This small molecule binds to this protein.
Small molecule (SMILES): C[C@H]1CCCN(C(=O)c2ccc3nccnc3c2)C1

Sequence of chain 1.A:
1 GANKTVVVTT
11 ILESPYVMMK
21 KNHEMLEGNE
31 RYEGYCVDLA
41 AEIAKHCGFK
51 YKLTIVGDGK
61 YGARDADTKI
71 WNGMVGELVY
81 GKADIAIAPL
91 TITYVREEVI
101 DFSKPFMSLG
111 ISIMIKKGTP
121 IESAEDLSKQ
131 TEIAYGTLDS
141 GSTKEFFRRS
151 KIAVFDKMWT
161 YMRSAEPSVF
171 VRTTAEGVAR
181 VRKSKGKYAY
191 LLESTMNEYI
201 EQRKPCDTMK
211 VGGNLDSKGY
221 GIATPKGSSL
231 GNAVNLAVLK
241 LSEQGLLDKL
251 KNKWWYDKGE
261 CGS

Binding-site contacts:
Ligand atom C3 contacts residue THR119 of chain 1.A at 3.6 Å.
Ligand atom N3 contacts residue PRO120 of chain 1.A at 4.2 Å.
Ligand atom C7 contacts residue LYS116 of chain 1.A at 4.2 Å.
Ligand atom C6 contacts residue LYS185 of chain 1.A at 3.8 Å.
Ligand atom C2 contacts residue LYS185 of chain 1.A at 3.9 Å.
Ligand atom N2 contacts residue LYS185 of chain 1.A at 3.6 Å.
Ligand atom C14 contacts residue LYS187 of chain 1.A at 3.6 Å.
Ligand atom C4 contacts residue LYS116 of chain 1.A at 3.8 Å.
Ligand atom O1 contacts residue PRO120 of chain 1.A at 3.6 Å.
Ligand atom C13 contacts residue PRO120 of chain 1.A at 3.6 Å (hydrophobic).
Ligand atom C1 contacts residue LYS185 of chain 1.A at 3.4 Å.
Ligand atom C10 contacts residue GLY186 of chain 1.A at 3.6 Å.
Ligand atom C15 contacts residue PRO120 of chain 1.A at 3.5 Å (hydrophobic).
Ligand atom C6 contacts residue LYS116 of chain 1.A at 4.1 Å.
Ligand atom C14 contacts residue ILE133 of chain 1.A at 4.1 Å (hydrophobic).
Ligand atom O1 contacts residue GLY118 of chain 1.A at 3.2 Å (h-bond).
Ligand atom C12 contacts residue PRO120 of chain 1.A at 3.9 Å (hydrophobic).
Ligand atom C9 contacts residue GLY118 of chain 1.A at 4.1 Å.
Ligand atom C3 contacts residue GLY186 of chain 1.A at 3.9 Å.
Ligand atom N1 contacts residue LYS116 of chain 1.A at 3.6 Å.
Ligand atom C9 contacts residue PRO120 of chain 1.A at 4.1 Å (hydrophobic).
Ligand atom C4 contacts residue LYS185 of chain 1.A at 4.2 Å.
Ligand atom C11 contacts residue LYS185 of chain 1.A at 3.4 Å.
Ligand atom C10 contacts residue LYS185 of chain 1.A at 3.7 Å.
Ligand atom N1 contacts residue LYS185 of chain 1.A at 4.1 Å.
Ligand atom C3 contacts residue LYS117 of chain 1.A at 3.9 Å.
Ligand atom C10 contacts residue LYS187 of chain 1.A at 3.5 Å.
Ligand atom C8 contacts residue LYS185 of chain 1.A at 4.0 Å.
Ligand atom C3 contacts residue GLY118 of chain 1.A at 3.7 Å.
Ligand atom C4 contacts residue THR119 of chain 1.A at 4.0 Å.
Ligand atom O1 contacts residue THR119 of chain 1.A at 4.1 Å.
Ligand atom C6 contacts residue GLY186 of chain 1.A at 4.1 Å.
Ligand atom C11 contacts residue LYS187 of chain 1.A at 4.2 Å.
Ligand atom C11 contacts residue GLY186 of chain 1.A at 4.2 Å.
Ligand atom C7 contacts residue LYS185 of chain 1.A at 4.0 Å.
Ligand atom C4 contacts residue LYS117 of chain 1.A at 3.3 Å.
Ligand atom C6 contacts residue LYS117 of chain 1.A at 4.2 Å.
Ligand atom C5 contacts residue LYS185 of chain 1.A at 3.3 Å.
Ligand atom C4 contacts residue GLY186 of chain 1.A at 4.0 Å.
Ligand atom C7 contacts residue SO41 of chain 1.H at 3.8 Å.